Binding-site contacts:
Ligand atom C8 contacts residue ALA24 of chain 1.D at 4.2 Å (hydrophobic).
Ligand atom C2 contacts residue ASN26 of chain 1.D at 2.5 Å.
Ligand atom C3 contacts residue ASN26 of chain 1.D at 3.9 Å.
Ligand atom O5 contacts residue ASN26 of chain 1.D at 2.4 Å (h-bond).
Ligand atom C5 contacts residue ASN26 of chain 1.D at 3.8 Å.
Ligand atom N2 contacts residue ASN26 of chain 1.D at 3.1 Å (h-bond).
Ligand atom C4 contacts residue ASN26 of chain 1.D at 4.3 Å.
Ligand atom C8 contacts residue ASN26 of chain 1.D at 3.8 Å.
Ligand atom C7 contacts residue ASN26 of chain 1.D at 3.3 Å.
Ligand atom C8 contacts residue ASN25 of chain 1.D at 3.7 Å.
Ligand atom C1 contacts residue ASN26 of chain 1.D at 1.5 Å.
Ligand atom O7 contacts residue ASN26 of chain 1.D at 3.3 Å (h-bond).

This protein binds this small molecule.
Small molecule (SMILES): CC(=O)N[C@@H]1[C@@H](O)[C@H](O)[C@@H](CO)O[C@H]1O

Sequence of chain 1.D:
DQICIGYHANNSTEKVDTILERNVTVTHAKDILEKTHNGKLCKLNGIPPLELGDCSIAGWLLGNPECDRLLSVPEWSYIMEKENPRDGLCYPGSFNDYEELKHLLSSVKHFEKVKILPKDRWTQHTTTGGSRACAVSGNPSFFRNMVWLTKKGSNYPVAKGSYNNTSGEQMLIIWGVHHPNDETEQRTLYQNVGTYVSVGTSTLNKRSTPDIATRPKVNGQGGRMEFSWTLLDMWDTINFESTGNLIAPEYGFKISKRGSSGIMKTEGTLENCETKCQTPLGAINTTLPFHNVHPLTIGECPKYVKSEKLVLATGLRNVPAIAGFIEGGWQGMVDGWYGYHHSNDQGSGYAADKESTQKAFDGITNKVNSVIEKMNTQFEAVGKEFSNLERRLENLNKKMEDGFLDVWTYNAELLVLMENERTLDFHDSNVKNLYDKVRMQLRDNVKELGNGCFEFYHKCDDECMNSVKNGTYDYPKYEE